Binding-site contacts:
Ligand atom O5 contacts residue ASN343 of chain 1.C at 3.0 Å (h-bond).
Ligand atom O7 contacts residue VAL367 of chain 1.C at 3.1 Å (h-bond).
Ligand atom C8 contacts residue LEU368 of chain 1.C at 3.9 Å (hydrophobic).
Ligand atom C7 contacts residue ASN343 of chain 1.C at 3.7 Å.
Ligand atom C8 contacts residue ASN343 of chain 1.C at 4.1 Å.
Ligand atom C8 contacts residue SER373 of chain 1.C at 4.1 Å.
Ligand atom C8 contacts residue PHE374 of chain 1.C at 4.2 Å (hydrophobic).
Ligand atom C2 contacts residue ASN343 of chain 1.C at 3.3 Å.
Ligand atom C5 contacts residue ASN343 of chain 1.C at 4.2 Å.
Ligand atom C8 contacts residue SER371 of chain 1.C at 4.0 Å.
Ligand atom C8 contacts residue VAL367 of chain 1.C at 3.6 Å (hydrophobic).
Ligand atom N2 contacts residue ASN343 of chain 1.C at 3.3 Å (h-bond).
Ligand atom O7 contacts residue LEU368 of chain 1.C at 4.3 Å.
Ligand atom O7 contacts residue ASN343 of chain 1.C at 3.9 Å.
Ligand atom C7 contacts residue VAL367 of chain 1.C at 3.6 Å (hydrophobic).
Ligand atom C1 contacts residue ASN343 of chain 1.C at 2.1 Å.

A protein and the small-molecule ligand that binds it are described below.
Small molecule (SMILES): CC(=O)N[C@@H]1[C@@H](O)[C@H](O)[C@@H](CO)O[C@H]1O

Sequence of chain 1.C:
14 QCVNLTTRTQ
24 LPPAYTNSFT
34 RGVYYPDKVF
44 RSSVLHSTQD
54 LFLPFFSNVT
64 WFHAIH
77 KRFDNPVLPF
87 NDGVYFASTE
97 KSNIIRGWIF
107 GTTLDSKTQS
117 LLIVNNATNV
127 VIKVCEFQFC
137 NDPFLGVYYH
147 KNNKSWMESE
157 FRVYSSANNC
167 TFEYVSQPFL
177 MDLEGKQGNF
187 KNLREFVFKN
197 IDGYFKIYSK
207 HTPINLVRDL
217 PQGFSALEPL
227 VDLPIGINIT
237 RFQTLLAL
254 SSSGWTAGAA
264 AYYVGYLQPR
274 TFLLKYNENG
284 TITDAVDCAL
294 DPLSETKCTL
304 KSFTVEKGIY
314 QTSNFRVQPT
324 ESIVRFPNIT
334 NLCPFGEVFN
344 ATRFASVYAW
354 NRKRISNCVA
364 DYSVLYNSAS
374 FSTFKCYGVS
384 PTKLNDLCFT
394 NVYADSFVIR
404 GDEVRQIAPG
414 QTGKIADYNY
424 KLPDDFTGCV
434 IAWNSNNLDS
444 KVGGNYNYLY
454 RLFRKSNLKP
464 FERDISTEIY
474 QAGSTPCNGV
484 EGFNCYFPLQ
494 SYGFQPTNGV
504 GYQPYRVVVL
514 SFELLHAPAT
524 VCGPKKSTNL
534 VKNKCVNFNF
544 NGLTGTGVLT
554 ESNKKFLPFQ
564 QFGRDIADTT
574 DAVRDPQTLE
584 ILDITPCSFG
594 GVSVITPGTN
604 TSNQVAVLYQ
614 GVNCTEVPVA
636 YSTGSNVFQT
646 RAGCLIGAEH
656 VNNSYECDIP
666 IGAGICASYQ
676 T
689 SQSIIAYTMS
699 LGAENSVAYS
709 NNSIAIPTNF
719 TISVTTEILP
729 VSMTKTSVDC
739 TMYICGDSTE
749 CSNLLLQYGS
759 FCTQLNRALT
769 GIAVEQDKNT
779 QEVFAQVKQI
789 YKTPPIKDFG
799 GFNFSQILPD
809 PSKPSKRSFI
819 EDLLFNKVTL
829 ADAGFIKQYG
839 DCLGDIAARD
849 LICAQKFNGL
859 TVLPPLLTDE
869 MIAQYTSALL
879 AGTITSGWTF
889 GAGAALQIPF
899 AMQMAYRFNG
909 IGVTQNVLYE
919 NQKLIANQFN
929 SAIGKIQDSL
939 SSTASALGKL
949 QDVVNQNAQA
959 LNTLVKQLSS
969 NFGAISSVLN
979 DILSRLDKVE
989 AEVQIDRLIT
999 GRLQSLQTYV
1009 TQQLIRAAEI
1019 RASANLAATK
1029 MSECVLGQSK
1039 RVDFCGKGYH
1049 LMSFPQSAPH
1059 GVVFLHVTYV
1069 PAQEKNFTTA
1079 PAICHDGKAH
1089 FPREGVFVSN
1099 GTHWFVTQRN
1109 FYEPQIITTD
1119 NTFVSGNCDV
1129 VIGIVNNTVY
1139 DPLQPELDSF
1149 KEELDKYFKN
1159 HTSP